Binding-site contacts:
Ligand atom C2 contacts residue TYR297 of chain 1.A at 3.9 Å (hydrophobic).
Ligand atom N1 contacts residue GLY294 of chain 1.A at 3.9 Å.
Ligand atom O10 contacts residue GLY458 of chain 1.A at 3.7 Å.
Ligand atom C7 contacts residue GLY458 of chain 1.A at 3.7 Å.
Ligand atom C25 contacts residue VAL460 of chain 1.A at 3.3 Å (hydrophobic).
Ligand atom F26 contacts residue PHE466 of chain 1.A at 2.9 Å.
Ligand atom C16 contacts residue MET175 of chain 1.A at 3.7 Å (hydrophobic).
Ligand atom C25 contacts residue GLY458 of chain 1.A at 3.4 Å.
Ligand atom C17 contacts residue CYS303 of chain 1.A at 3.8 Å (hydrophobic).
Ligand atom C4 contacts residue HIS293 of chain 1.A at 4.0 Å.
Ligand atom C15 contacts residue PHE171 of chain 1.A at 4.0 Å (hydrophobic).
Ligand atom C12 contacts residue PHE171 of chain 1.A at 3.8 Å (hydrophobic).
Ligand atom C14 contacts residue PHE171 of chain 1.A at 3.6 Å (hydrophobic).
Ligand atom C15 contacts residue MET175 of chain 1.A at 4.0 Å (hydrophobic).
Ligand atom N1 contacts residue HIS293 of chain 1.A at 3.7 Å.
Ligand atom N6 contacts residue GLY458 of chain 1.A at 4.0 Å.
Ligand atom N8 contacts residue GLY458 of chain 1.A at 3.3 Å (h-bond).
Ligand atom N1 contacts residue TYR297 of chain 1.A at 3.6 Å.
Ligand atom N5 contacts residue GLY458 of chain 1.A at 4.1 Å.
Ligand atom N6 contacts residue TYR297 of chain 1.A at 3.8 Å.
Ligand atom C24 contacts residue GLY458 of chain 1.A at 4.0 Å.
Ligand atom C2 contacts residue GLY458 of chain 1.A at 3.9 Å.
Ligand atom C7 contacts residue TYR297 of chain 1.A at 4.1 Å (hydrophobic).
Ligand atom C4 contacts residue GLY458 of chain 1.A at 4.0 Å.
Ligand atom N1 contacts residue ILE304 of chain 1.A at 4.0 Å.
Ligand atom N5 contacts residue HIS293 of chain 1.A at 3.1 Å (h-bond).
Ligand atom C20 contacts residue SER121 of chain 1.A at 3.7 Å.
Ligand atom N5 contacts residue GLY294 of chain 1.A at 3.2 Å.
Ligand atom N6 contacts residue ILE304 of chain 1.A at 4.1 Å.
Ligand atom F26 contacts residue CYS303 of chain 1.A at 3.1 Å.
Ligand atom N1 contacts residue GLY458 of chain 1.A at 4.0 Å.
Ligand atom C3 contacts residue GLY458 of chain 1.A at 3.7 Å.
Ligand atom C21 contacts residue SER121 of chain 1.A at 3.2 Å.
Ligand atom C15 contacts residue VAL174 of chain 1.A at 4.1 Å (hydrophobic).
Ligand atom C4 contacts residue TYR457 of chain 1.A at 3.7 Å (hydrophobic).
Ligand atom C19 contacts residue GLY458 of chain 1.A at 3.9 Å.
Ligand atom N5 contacts residue TYR297 of chain 1.A at 4.1 Å.
Ligand atom C22 contacts residue SER121 of chain 1.A at 3.5 Å.
Ligand atom C13 contacts residue PHE171 of chain 1.A at 4.0 Å (hydrophobic).
Ligand atom C9 contacts residue GLY458 of chain 1.A at 3.3 Å.

Sequence of chain 1.A:
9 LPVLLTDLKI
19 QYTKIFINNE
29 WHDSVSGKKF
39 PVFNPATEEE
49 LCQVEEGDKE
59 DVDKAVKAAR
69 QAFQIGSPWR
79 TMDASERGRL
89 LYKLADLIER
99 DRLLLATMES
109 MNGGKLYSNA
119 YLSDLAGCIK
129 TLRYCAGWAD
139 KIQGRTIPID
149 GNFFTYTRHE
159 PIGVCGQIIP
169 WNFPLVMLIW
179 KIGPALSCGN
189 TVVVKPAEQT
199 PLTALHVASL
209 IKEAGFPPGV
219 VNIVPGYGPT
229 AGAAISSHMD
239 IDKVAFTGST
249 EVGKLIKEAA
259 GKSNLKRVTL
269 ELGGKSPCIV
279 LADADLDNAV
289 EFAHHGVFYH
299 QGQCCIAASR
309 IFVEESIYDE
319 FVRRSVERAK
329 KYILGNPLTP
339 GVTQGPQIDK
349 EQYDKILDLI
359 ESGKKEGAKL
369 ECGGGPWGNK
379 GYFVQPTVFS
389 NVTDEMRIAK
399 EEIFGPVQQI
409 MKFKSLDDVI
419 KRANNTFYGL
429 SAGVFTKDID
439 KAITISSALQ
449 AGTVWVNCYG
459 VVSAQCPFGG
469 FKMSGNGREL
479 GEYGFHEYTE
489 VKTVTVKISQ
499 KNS

The small molecule below binds the protein below.
Small molecule (SMILES): Cc1ccccc1-n1c(SCc2cccc(F)c2)nc2n[nH]cc2c1=O